Sequence of chain 1.A:
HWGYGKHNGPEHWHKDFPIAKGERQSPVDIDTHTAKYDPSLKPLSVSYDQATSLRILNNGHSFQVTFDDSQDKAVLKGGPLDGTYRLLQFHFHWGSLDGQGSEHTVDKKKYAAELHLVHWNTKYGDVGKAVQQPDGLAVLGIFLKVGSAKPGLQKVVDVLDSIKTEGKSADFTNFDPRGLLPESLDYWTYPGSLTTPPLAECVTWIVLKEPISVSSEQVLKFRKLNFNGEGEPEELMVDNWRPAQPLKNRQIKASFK

The protein below binds the small molecule below.
Small molecule (SMILES): Cc1cc(C)c2c(c1)S(=O)(=O)NC(=O)N2

Binding-site contacts:
Ligand atom C02 contacts residue LEU194 of chain 1.A at 3.9 Å (hydrophobic).
Ligand atom O13 contacts residue TRP205 of chain 1.A at 3.7 Å.
Ligand atom C15 contacts residue Q771 of chain 1.D at 3.5 Å.
Ligand atom C08 contacts residue HIS93 of chain 1.A at 3.8 Å.
Ligand atom S10 contacts residue ZN1 of chain 1.B at 3.2 Å.
Ligand atom O12 contacts residue ZN1 of chain 1.B at 3.2 Å.
Ligand atom O12 contacts residue VAL118 of chain 1.A at 3.6 Å.
Ligand atom N09 contacts residue HIS93 of chain 1.A at 3.6 Å.
Ligand atom C01 contacts residue LEU194 of chain 1.A at 3.5 Å (hydrophobic).
Ligand atom N09 contacts residue HIS91 of chain 1.A at 3.2 Å (h-bond).
Ligand atom C15 contacts residue THR196 of chain 1.A at 3.1 Å.
Ligand atom C15 contacts residue PRO197 of chain 1.A at 4.0 Å (hydrophobic).
Ligand atom N09 contacts residue THR195 of chain 1.A at 3.1 Å (h-bond).
Ligand atom O11 contacts residue THR196 of chain 1.A at 3.0 Å.
Ligand atom N07 contacts residue THR196 of chain 1.A at 2.8 Å (h-bond).
Ligand atom O11 contacts residue HIS93 of chain 1.A at 3.0 Å.
Ligand atom C02 contacts residue Q771 of chain 1.D at 3.8 Å.
Ligand atom O13 contacts residue LEU194 of chain 1.A at 3.4 Å.
Ligand atom C14 contacts residue VAL118 of chain 1.A at 3.8 Å (hydrophobic).
Ligand atom S10 contacts residue HIS91 of chain 1.A at 3.8 Å.
Ligand atom C06 contacts residue LEU194 of chain 1.A at 3.6 Å (hydrophobic).
Ligand atom C14 contacts residue LEU194 of chain 1.A at 3.7 Å (hydrophobic).
Ligand atom O12 contacts residue HIS91 of chain 1.A at 3.3 Å.
Ligand atom C08 contacts residue THR196 of chain 1.A at 3.6 Å.
Ligand atom C08 contacts residue ZN1 of chain 1.B at 2.9 Å.
Ligand atom O11 contacts residue THR195 of chain 1.A at 2.8 Å (h-bond).
Ligand atom C14 contacts residue Q771 of chain 1.D at 3.8 Å.
Ligand atom O13 contacts residue THR195 of chain 1.A at 3.1 Å (h-bond).
Ligand atom C01 contacts residue Q771 of chain 1.D at 3.9 Å.
Ligand atom C14 contacts residue LEU137 of chain 1.A at 3.2 Å (hydrophobic).
Ligand atom O11 contacts residue HIS91 of chain 1.A at 4.0 Å.
Ligand atom N09 contacts residue HIS116 of chain 1.A at 3.5 Å (h-bond).
Ligand atom O11 contacts residue ZN1 of chain 1.B at 3.0 Å.
Ligand atom C08 contacts residue HIS91 of chain 1.A at 3.7 Å.
Ligand atom O12 contacts residue HIS116 of chain 1.A at 3.5 Å (h-bond).
Ligand atom C03 contacts residue THR196 of chain 1.A at 4.0 Å.
Ligand atom C08 contacts residue THR195 of chain 1.A at 3.1 Å.
Ligand atom N09 contacts residue ZN1 of chain 1.B at 2.1 Å.
Ligand atom C04 contacts residue THR196 of chain 1.A at 3.9 Å.
Ligand atom O12 contacts residue VAL139 of chain 1.A at 3.7 Å.